Sequence of chain 1.B:
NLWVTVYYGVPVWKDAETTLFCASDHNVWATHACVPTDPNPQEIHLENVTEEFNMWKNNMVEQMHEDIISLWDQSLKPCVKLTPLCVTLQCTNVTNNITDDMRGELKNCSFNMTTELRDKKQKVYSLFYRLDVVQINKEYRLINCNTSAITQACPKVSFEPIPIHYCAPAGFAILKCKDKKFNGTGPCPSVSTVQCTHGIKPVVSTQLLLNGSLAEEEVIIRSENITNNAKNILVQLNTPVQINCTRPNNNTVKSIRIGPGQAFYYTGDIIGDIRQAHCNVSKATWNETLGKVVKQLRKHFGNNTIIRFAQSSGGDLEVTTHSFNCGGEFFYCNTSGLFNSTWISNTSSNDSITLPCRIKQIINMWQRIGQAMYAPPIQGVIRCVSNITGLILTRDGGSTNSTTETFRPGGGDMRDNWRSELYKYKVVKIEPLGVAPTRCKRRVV

Binding-site contacts:
Ligand atom O5 contacts residue VAL446 of chain 1.B at 4.3 Å.
Ligand atom C1 contacts residue VAL446 of chain 1.B at 4.2 Å (hydrophobic).
Ligand atom C3 contacts residue SER447 of chain 1.B at 3.9 Å.
Ligand atom C4 contacts residue ASN264 of chain 1.B at 4.3 Å.
Ligand atom O6 contacts residue GLY380 of chain 1.B at 3.9 Å.
Ligand atom C8 contacts residue LEU263 of chain 1.B at 3.6 Å (hydrophobic).
Ligand atom C7 contacts residue SER447 of chain 1.B at 3.9 Å.
Ligand atom C8 contacts residue ASN378 of chain 1.B at 3.9 Å.
Ligand atom C3 contacts residue ASN264 of chain 1.B at 3.9 Å.
Ligand atom C5 contacts residue GLU213 of chain 1.B at 4.0 Å.
Ligand atom C8 contacts residue SER447 of chain 1.B at 3.9 Å.
Ligand atom N2 contacts residue ASN264 of chain 1.B at 3.0 Å (h-bond).
Ligand atom O7 contacts residue ASN264 of chain 1.B at 4.0 Å.
Ligand atom O5 contacts residue NAG1 of chain 1.U at 3.1 Å.
Ligand atom C6 contacts residue SER211 of chain 1.B at 4.3 Å.
Ligand atom O3 contacts residue CYS445 of chain 1.B at 4.3 Å.
Ligand atom O7 contacts residue VAL256 of chain 1.B at 4.1 Å.
Ligand atom C5 contacts residue VAL446 of chain 1.B at 3.6 Å (hydrophobic).
Ligand atom C7 contacts residue ASN264 of chain 1.B at 3.7 Å.
Ligand atom O6 contacts residue LYS254 of chain 1.B at 4.3 Å.
Ligand atom C5 contacts residue ASN264 of chain 1.B at 3.8 Å.
Ligand atom O4 contacts residue VAL446 of chain 1.B at 4.1 Å.
Ligand atom N2 contacts residue SER447 of chain 1.B at 3.0 Å (h-bond).
Ligand atom C6 contacts residue NAG1 of chain 1.U at 3.9 Å.
Ligand atom C7 contacts residue VAL256 of chain 1.B at 4.2 Å (hydrophobic).
Ligand atom C4 contacts residue VAL446 of chain 1.B at 4.1 Å (hydrophobic).
Ligand atom C5 contacts residue NAG1 of chain 1.U at 3.8 Å.
Ligand atom C6 contacts residue GLU213 of chain 1.B at 4.0 Å.
Ligand atom C2 contacts residue SER447 of chain 1.B at 3.8 Å.
Ligand atom C8 contacts residue VAL256 of chain 1.B at 3.9 Å (hydrophobic).
Ligand atom O6 contacts residue SER211 of chain 1.B at 4.0 Å.
Ligand atom O5 contacts residue GLU213 of chain 1.B at 4.3 Å.
Ligand atom C1 contacts residue SER447 of chain 1.B at 3.9 Å.
Ligand atom C1 contacts residue ASN264 of chain 1.B at 1.5 Å.
Ligand atom C3 contacts residue VAL446 of chain 1.B at 3.9 Å (hydrophobic).
Ligand atom O7 contacts residue VAL446 of chain 1.B at 3.7 Å.
Ligand atom C1 contacts residue NAG1 of chain 1.U at 3.6 Å.
Ligand atom C2 contacts residue ASN264 of chain 1.B at 2.5 Å.
Ligand atom O7 contacts residue PRO214 of chain 1.B at 4.1 Å.
Ligand atom O5 contacts residue ASN264 of chain 1.B at 2.4 Å (h-bond).

This small molecule binds to this protein.
Small molecule (SMILES): CC(=O)N[C@H]1[C@H](O[C@H]2[C@H](O)[C@@H](NC(C)=O)CO[C@@H]2CO)O[C@H](CO)[C@@H](O[C@@H]2O[C@H](CO[C@H]3O[C@H](CO)[C@@H](O)[C@H](O)[C@@H]3O)[C@@H](O)[C@H](O[C@H]3O[C@H](CO)[C@@H](O)[C@H](O)[C@@H]3O)[C@@H]2O)[C@@H]1O